A small-molecule ligand and the protein it binds are described below.
Small molecule (SMILES): Nc1ncnc2c1ncn2[C@@H]1O[C@H](CO[P](=O)(O)O[P](=O)(O)CP(=O)(O)O)[C@@H](O)[C@H]1O

Sequence of chain 1.F:
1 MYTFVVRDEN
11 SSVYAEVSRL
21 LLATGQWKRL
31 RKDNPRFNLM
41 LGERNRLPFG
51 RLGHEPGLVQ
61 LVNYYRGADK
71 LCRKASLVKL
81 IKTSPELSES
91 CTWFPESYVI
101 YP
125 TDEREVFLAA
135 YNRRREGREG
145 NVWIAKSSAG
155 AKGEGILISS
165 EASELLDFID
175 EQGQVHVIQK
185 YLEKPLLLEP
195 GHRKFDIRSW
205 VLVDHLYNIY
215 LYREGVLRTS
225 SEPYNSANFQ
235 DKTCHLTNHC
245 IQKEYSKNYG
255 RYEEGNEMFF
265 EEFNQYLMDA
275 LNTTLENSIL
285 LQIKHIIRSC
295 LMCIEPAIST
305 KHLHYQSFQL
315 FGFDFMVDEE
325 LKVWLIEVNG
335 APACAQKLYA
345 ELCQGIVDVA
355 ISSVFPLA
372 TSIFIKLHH

Binding-site contacts:
Ligand atom N1 contacts residue TYR185 of chain 1.F at 3.2 Å.
Ligand atom O1G contacts residue MG1 of chain 1.Y at 2.3 Å.
Ligand atom O2A contacts residue LYS150 of chain 1.F at 3.6 Å.
Ligand atom O1A contacts residue LYS150 of chain 1.F at 2.9 Å (salt-bridge).
Ligand atom N6 contacts residue LEU186 of chain 1.F at 3.2 Å.
Ligand atom O3G contacts residue ARG202 of chain 1.F at 3.2 Å (salt-bridge).
Ligand atom C2' contacts residue MET320 of chain 1.F at 3.7 Å (hydrophobic).
Ligand atom PB contacts residue GLU331 of chain 1.F at 3.3 Å.
Ligand atom O2' contacts residue HIS239 of chain 1.F at 3.3 Å (h-bond).
Ligand atom C6 contacts residue LYS184 of chain 1.F at 3.5 Å.
Ligand atom C1' contacts residue HIS239 of chain 1.F at 3.6 Å.
Ligand atom N6 contacts residue LYS184 of chain 1.F at 2.5 Å (salt-bridge).
Ligand atom PG contacts residue GLU331 of chain 1.F at 3.3 Å.
Ligand atom N1 contacts residue LEU186 of chain 1.F at 2.7 Å (h-bond).
Ligand atom N3 contacts residue TYR185 of chain 1.F at 3.1 Å.
Ligand atom N7 contacts residue GLN183 of chain 1.F at 3.2 Å (h-bond).
Ligand atom C2 contacts residue TYR185 of chain 1.F at 3.2 Å (hydrophobic).
Ligand atom C2 contacts residue LEU186 of chain 1.F at 3.1 Å (hydrophobic).
Ligand atom C4' contacts residue THR241 of chain 1.F at 3.4 Å.
Ligand atom O3A contacts residue GLU331 of chain 1.F at 3.4 Å (salt-bridge).
Ligand atom O1G contacts residue GLU331 of chain 1.F at 2.5 Å (salt-bridge).
Ligand atom C2' contacts residue LYS198 of chain 1.F at 3.6 Å.
Ligand atom N3 contacts residue LYS198 of chain 1.F at 3.2 Å (salt-bridge).
Ligand atom N1 contacts residue LYS184 of chain 1.F at 3.5 Å (salt-bridge).
Ligand atom O1G contacts residue ASN333 of chain 1.F at 2.8 Å (h-bond).
Ligand atom O1B contacts residue MG1 of chain 1.Y at 3.0 Å.
Ligand atom N6 contacts residue GLN183 of chain 1.F at 3.3 Å (h-bond).
Ligand atom O3G contacts residue ASP318 of chain 1.F at 3.3 Å (salt-bridge).
Ligand atom N3 contacts residue MET320 of chain 1.F at 3.4 Å (h-bond).
Ligand atom O3' contacts residue ASP200 of chain 1.F at 3.3 Å (salt-bridge).
Ligand atom O2G contacts residue LYS156 of chain 1.F at 3.3 Å.
Ligand atom C6 contacts residue LEU186 of chain 1.F at 3.3 Å (hydrophobic).
Ligand atom O1B contacts residue GLU331 of chain 1.F at 2.5 Å (salt-bridge).
Ligand atom O3G contacts residue ASN333 of chain 1.F at 3.5 Å (h-bond).
Ligand atom O1A contacts residue ILE330 of chain 1.F at 3.4 Å.
Ligand atom O2' contacts residue THR241 of chain 1.F at 2.7 Å.
Ligand atom O3' contacts residue THR241 of chain 1.F at 2.5 Å (h-bond).
Ligand atom O3G contacts residue GLU331 of chain 1.F at 3.3 Å (salt-bridge).
Ligand atom C3' contacts residue THR241 of chain 1.F at 3.4 Å.
Ligand atom O2' contacts residue LYS198 of chain 1.F at 3.0 Å.